Sequence of chain 1.D:
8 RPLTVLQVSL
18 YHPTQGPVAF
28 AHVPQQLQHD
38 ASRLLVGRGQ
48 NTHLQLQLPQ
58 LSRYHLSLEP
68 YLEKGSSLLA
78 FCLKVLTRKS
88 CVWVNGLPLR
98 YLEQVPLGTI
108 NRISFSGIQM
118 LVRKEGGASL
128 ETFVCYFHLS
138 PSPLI

This protein binds this small molecule.
Small molecule (SMILES): C[C@@H](O)CC[C@@H](C)O

Binding-site contacts:
Ligand atom C1 contacts residue VAL102 of chain 1.D at 3.8 Å (hydrophobic).
Ligand atom O1 contacts residue VAL91 of chain 1.D at 4.5 Å.
Ligand atom O1 contacts residue VAL102 of chain 1.D at 3.9 Å.
Ligand atom C1 contacts residue VAL91 of chain 1.D at 3.2 Å (hydrophobic).
Ligand atom C3 contacts residue VAL102 of chain 1.D at 4.5 Å (hydrophobic).
Ligand atom C4 contacts residue LEU94 of chain 1.D at 3.9 Å (hydrophobic).
Ligand atom C4 contacts residue VAL102 of chain 1.D at 3.5 Å (hydrophobic).
Ligand atom C2 contacts residue PRO103 of chain 1.D at 4.4 Å (hydrophobic).
Ligand atom O2 contacts residue VAL102 of chain 1.D at 4.2 Å.
Ligand atom C1 contacts residue LEU94 of chain 1.D at 3.5 Å (hydrophobic).
Ligand atom O1 contacts residue ASN92 of chain 1.D at 3.2 Å (h-bond).
Ligand atom O1 contacts residue PRO103 of chain 1.D at 3.1 Å (h-bond).
Ligand atom C5 contacts residue PRO103 of chain 1.D at 4.5 Å (hydrophobic).
Ligand atom C2 contacts residue VAL91 of chain 1.D at 4.4 Å (hydrophobic).
Ligand atom C4 contacts residue PRO103 of chain 1.D at 4.4 Å (hydrophobic).
Ligand atom C2 contacts residue VAL102 of chain 1.D at 4.3 Å (hydrophobic).
Ligand atom C1 contacts residue ASN92 of chain 1.D at 3.9 Å.
Ligand atom C6 contacts residue PRO103 of chain 1.D at 3.8 Å (hydrophobic).
Ligand atom C2 contacts residue ASN92 of chain 1.D at 3.9 Å.
Ligand atom C5 contacts residue VAL102 of chain 1.D at 4.5 Å (hydrophobic).